Sequence of chain 1.I:
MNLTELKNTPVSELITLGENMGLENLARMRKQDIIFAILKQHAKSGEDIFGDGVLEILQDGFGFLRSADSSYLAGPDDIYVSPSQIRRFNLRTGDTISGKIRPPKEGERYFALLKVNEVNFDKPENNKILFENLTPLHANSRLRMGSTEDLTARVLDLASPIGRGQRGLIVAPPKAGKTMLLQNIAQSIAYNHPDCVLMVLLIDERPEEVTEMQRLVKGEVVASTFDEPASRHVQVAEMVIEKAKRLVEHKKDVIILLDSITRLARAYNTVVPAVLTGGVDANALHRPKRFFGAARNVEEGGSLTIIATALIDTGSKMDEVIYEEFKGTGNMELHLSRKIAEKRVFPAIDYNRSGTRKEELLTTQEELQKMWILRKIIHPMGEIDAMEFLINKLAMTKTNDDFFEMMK

This small molecule binds to this protein.
Small molecule (SMILES): Nc1ccn([C@@H]2O[C@H](CO[P](=O)(O)O[C@H]3[C@@H](O)[C@H](n4ccc(=O)[nH]c4=O)O[C@@H]3COP(=O)=O)[C@@H](O)[C@H]2O)c(=O)n1

Binding-site contacts:
Ligand atom C4' contacts residue ARG109 of chain 1.I at 4.2 Å.
Ligand atom O3' contacts residue ARG109 of chain 1.I at 2.9 Å (salt-bridge).
Ligand atom O4 contacts residue GLU108 of chain 1.I at 3.8 Å.
Ligand atom O4' contacts residue PHE62 of chain 1.I at 3.8 Å.
Ligand atom P contacts residue TYR80 of chain 1.I at 3.6 Å.
Ligand atom C4 contacts residue LEU58 of chain 1.I at 4.0 Å (hydrophobic).
Ligand atom C2 contacts residue GLU108 of chain 1.I at 3.5 Å.
Ligand atom O2 contacts residue TYR110 of chain 1.I at 3.5 Å (h-bond).
Ligand atom N3 contacts residue GLU108 of chain 1.I at 3.3 Å (salt-bridge).
Ligand atom O5' contacts residue ARG109 of chain 1.I at 3.2 Å (salt-bridge).
Ligand atom C5 contacts residue PHE64 of chain 1.I at 4.0 Å (hydrophobic).
Ligand atom C1' contacts residue ARG109 of chain 1.I at 3.6 Å.
Ligand atom N3 contacts residue TYR80 of chain 1.I at 3.8 Å.
Ligand atom N1 contacts residue GLU108 of chain 1.I at 3.7 Å.
Ligand atom P contacts residue PHE62 of chain 1.I at 4.0 Å.
Ligand atom N4 contacts residue ARG66 of chain 1.I at 3.2 Å (salt-bridge).
Ligand atom O4 contacts residue TYR80 of chain 1.I at 3.7 Å.
Ligand atom C1' contacts residue GLU108 of chain 1.I at 4.0 Å.
Ligand atom O5' contacts residue TYR80 of chain 1.I at 3.7 Å.
Ligand atom O4' contacts residue TYR110 of chain 1.I at 3.7 Å.
Ligand atom C5 contacts residue LEU58 of chain 1.I at 3.8 Å (hydrophobic).
Ligand atom C5' contacts residue PHE62 of chain 1.I at 4.2 Å (hydrophobic).
Ligand atom C6 contacts residue GLU108 of chain 1.I at 4.0 Å.
Ligand atom O2 contacts residue GLU108 of chain 1.I at 3.6 Å.
Ligand atom C3' contacts residue ARG109 of chain 1.I at 4.1 Å.
Ligand atom C5' contacts residue TYR110 of chain 1.I at 3.9 Å (hydrophobic).
Ligand atom O2 contacts residue ARG109 of chain 1.I at 3.9 Å.
Ligand atom N4 contacts residue ALA74 of chain 1.I at 4.1 Å.
Ligand atom C4 contacts residue TYR80 of chain 1.I at 4.0 Å (hydrophobic).
Ligand atom O2' contacts residue ARG109 of chain 1.I at 3.7 Å.
Ligand atom O2' contacts residue GLY107 of chain 1.I at 3.9 Å.
Ligand atom O4' contacts residue ARG109 of chain 1.I at 3.7 Å.
Ligand atom OP2 contacts residue PHE62 of chain 1.I at 3.2 Å.
Ligand atom O3' contacts residue ARG109 of chain 1.I at 4.0 Å.
Ligand atom C4' contacts residue TYR110 of chain 1.I at 4.0 Å (hydrophobic).
Ligand atom OP2 contacts residue ARG109 of chain 1.I at 3.0 Å (salt-bridge).
Ligand atom C5 contacts residue GLU108 of chain 1.I at 4.2 Å.
Ligand atom P contacts residue ARG109 of chain 1.I at 3.5 Å.
Ligand atom C6 contacts residue LEU58 of chain 1.I at 4.1 Å (hydrophobic).
Ligand atom C4 contacts residue GLU108 of chain 1.I at 3.7 Å.